Sequence of chain 1.B:
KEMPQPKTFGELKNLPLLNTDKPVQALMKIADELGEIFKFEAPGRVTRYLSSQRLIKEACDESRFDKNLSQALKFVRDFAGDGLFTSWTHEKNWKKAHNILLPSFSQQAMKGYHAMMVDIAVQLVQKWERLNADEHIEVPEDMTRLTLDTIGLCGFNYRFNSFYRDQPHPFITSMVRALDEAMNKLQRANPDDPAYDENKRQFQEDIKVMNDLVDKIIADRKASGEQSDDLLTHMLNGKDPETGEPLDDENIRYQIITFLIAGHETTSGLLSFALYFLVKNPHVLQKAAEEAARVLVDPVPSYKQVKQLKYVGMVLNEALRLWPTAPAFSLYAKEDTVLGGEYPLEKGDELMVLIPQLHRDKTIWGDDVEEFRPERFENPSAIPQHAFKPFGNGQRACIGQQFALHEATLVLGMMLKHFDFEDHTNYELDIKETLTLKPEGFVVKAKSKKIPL

Binding-site contacts:
Ligand atom C6 contacts residue TYR52 of chain 1.B at 3.9 Å (hydrophobic).
Ligand atom C30 contacts residue LEU438 of chain 1.B at 3.7 Å (hydrophobic).
Ligand atom O22 contacts residue ALA331 of chain 1.B at 3.6 Å.
Ligand atom C25 contacts residue LEU438 of chain 1.B at 3.7 Å (hydrophobic).
Ligand atom C11 contacts residue ARG48 of chain 1.B at 3.5 Å.
Ligand atom O3 contacts residue ALA75 of chain 1.B at 3.0 Å (h-bond).
Ligand atom C23 contacts residue ALA75 of chain 1.B at 3.4 Å (hydrophobic).
Ligand atom C26 contacts residue ALA331 of chain 1.B at 3.5 Å (hydrophobic).
Ligand atom C19 contacts residue LEU30 of chain 1.B at 3.9 Å (hydrophobic).
Ligand atom C8 contacts residue ARG48 of chain 1.B at 3.9 Å.
Ligand atom C2 contacts residue SER73 of chain 1.B at 3.7 Å.
Ligand atom C24 contacts residue ALA75 of chain 1.B at 3.6 Å (hydrophobic).
Ligand atom C28 contacts residue ALA329 of chain 1.B at 3.5 Å (hydrophobic).
Ligand atom C29 contacts residue LEU438 of chain 1.B at 3.4 Å (hydrophobic).
Ligand atom O15 contacts residue LEU30 of chain 1.B at 3.8 Å.
Ligand atom C19 contacts residue VAL27 of chain 1.B at 3.6 Å (hydrophobic).
Ligand atom O3 contacts residue GLN74 of chain 1.B at 3.4 Å (h-bond).
Ligand atom C12 contacts residue ARG48 of chain 1.B at 3.8 Å.
Ligand atom C20 contacts residue LEU30 of chain 1.B at 3.8 Å (hydrophobic).
Ligand atom C27 contacts residue PRO330 of chain 1.B at 3.6 Å (hydrophobic).
Ligand atom C2 contacts residue GLN74 of chain 1.B at 3.5 Å.
Ligand atom C7 contacts residue LEU21 of chain 1.B at 3.6 Å (hydrophobic).
Ligand atom C27 contacts residue ALA329 of chain 1.B at 3.6 Å (hydrophobic).
Ligand atom O3 contacts residue SER73 of chain 1.B at 3.5 Å.
Ligand atom O1 contacts residue SER73 of chain 1.B at 3.7 Å.
Ligand atom C6 contacts residue LEU21 of chain 1.B at 3.7 Å (hydrophobic).
Ligand atom C2 contacts residue ARG48 of chain 1.B at 3.9 Å.
Ligand atom O1 contacts residue ARG48 of chain 1.B at 2.9 Å (salt-bridge).
Ligand atom C10 contacts residue ARG48 of chain 1.B at 3.3 Å.
Ligand atom C9 contacts residue ARG48 of chain 1.B at 3.6 Å.
Ligand atom C29 contacts residue PHE88 of chain 1.B at 3.6 Å (hydrophobic).
Ligand atom C20 contacts residue VAL27 of chain 1.B at 3.9 Å (hydrophobic).
Ligand atom C4 contacts residue TYR52 of chain 1.B at 3.9 Å (hydrophobic).
Ligand atom O15 contacts residue TYR52 of chain 1.B at 2.5 Å (h-bond).
Ligand atom C13 contacts residue TYR52 of chain 1.B at 3.6 Å (hydrophobic).
Ligand atom C27 contacts residue LEU438 of chain 1.B at 3.7 Å (hydrophobic).
Ligand atom C12 contacts residue TYR52 of chain 1.B at 3.5 Å (hydrophobic).
Ligand atom O1 contacts residue GLN74 of chain 1.B at 2.9 Å (h-bond).
Ligand atom C27 contacts residue ALA331 of chain 1.B at 3.6 Å (hydrophobic).
Ligand atom C12 contacts residue LEU21 of chain 1.B at 3.9 Å (hydrophobic).

A small-molecule ligand and the protein it binds are described below.
Small molecule (SMILES): O=C(O)[C@H](Cc1ccccc1)NC(=O)[C@@H]1CCCCN1C(=O)CCC1CCCCC1